Binding-site contacts:
Ligand atom CG2 contacts residue HIS54 of chain 1.D at 3.5 Å.
Ligand atom O2P contacts residue GLU36 of chain 1.D at 3.6 Å (salt-bridge).
Ligand atom OH contacts residue SER37 of chain 1.D at 3.5 Å (h-bond).
Ligand atom O3P contacts residue SER43 of chain 1.D at 2.5 Å (h-bond).
Ligand atom O2P contacts residue SER37 of chain 1.D at 3.0 Å (h-bond).
Ligand atom O2P contacts residue SER35 of chain 1.D at 3.4 Å (h-bond).
Ligand atom CB contacts residue PHE55 of chain 1.D at 3.6 Å (hydrophobic).
Ligand atom O1P contacts residue ARG14 of chain 1.D at 3.2 Å (salt-bridge).
Ligand atom CE2 contacts residue SER43 of chain 1.D at 3.2 Å.
Ligand atom CD2 contacts residue LYS56 of chain 1.D at 3.8 Å.
Ligand atom P contacts residue ARG33 of chain 1.D at 3.3 Å.
Ligand atom CG contacts residue LYS56 of chain 1.D at 3.5 Å.
Ligand atom CA contacts residue HIS54 of chain 1.D at 3.8 Å.
Ligand atom OH contacts residue SER35 of chain 1.D at 3.1 Å (h-bond).
Ligand atom C contacts residue ARG14 of chain 1.D at 3.7 Å.
Ligand atom CG contacts residue GLY68 of chain 1.D at 3.6 Å.
Ligand atom OH contacts residue SER43 of chain 1.D at 3.0 Å (h-bond).
Ligand atom CG2 contacts residue GLN53 of chain 1.D at 3.8 Å.
Ligand atom P contacts residue SER43 of chain 1.D at 3.3 Å.
Ligand atom P contacts residue SER35 of chain 1.D at 3.5 Å.
Ligand atom OD1 contacts residue PHE55 of chain 1.D at 3.5 Å.
Ligand atom P contacts residue SER37 of chain 1.D at 3.9 Å.
Ligand atom CZ contacts residue SER43 of chain 1.D at 3.5 Å.
Ligand atom O3P contacts residue GLU36 of chain 1.D at 3.6 Å (salt-bridge).
Ligand atom O3P contacts residue ARG33 of chain 1.D at 2.6 Å (salt-bridge).
Ligand atom ND2 contacts residue LYS56 of chain 1.D at 3.1 Å (salt-bridge).
Ligand atom N contacts residue HIS54 of chain 1.D at 2.8 Å (h-bond).
Ligand atom O3P contacts residue SER35 of chain 1.D at 3.4 Å.
Ligand atom ND2 contacts residue GLY68 of chain 1.D at 3.0 Å (h-bond).
Ligand atom CB contacts residue HIS54 of chain 1.D at 3.5 Å.
Ligand atom C contacts residue HIS54 of chain 1.D at 3.6 Å.
Ligand atom CB contacts residue GLY68 of chain 1.D at 3.3 Å.
Ligand atom CA contacts residue HIS54 of chain 1.D at 3.4 Å.
Ligand atom CB contacts residue HIS54 of chain 1.D at 3.7 Å.
Ligand atom CD2 contacts residue HIS54 of chain 1.D at 3.8 Å.
Ligand atom O contacts residue ARG14 of chain 1.D at 2.5 Å (salt-bridge).
Ligand atom N contacts residue ARG14 of chain 1.D at 3.3 Å (salt-bridge).
Ligand atom O1P contacts residue ARG33 of chain 1.D at 2.9 Å (salt-bridge).
Ligand atom OD1 contacts residue LYS56 of chain 1.D at 3.0 Å (salt-bridge).
Ligand atom CG1 contacts residue PHE55 of chain 1.D at 3.6 Å (hydrophobic).

Sequence of chain 1.D:
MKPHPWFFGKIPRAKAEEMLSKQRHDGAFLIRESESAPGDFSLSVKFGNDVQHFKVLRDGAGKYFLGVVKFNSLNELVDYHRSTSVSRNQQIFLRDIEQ

Sequence of chain 1.C:
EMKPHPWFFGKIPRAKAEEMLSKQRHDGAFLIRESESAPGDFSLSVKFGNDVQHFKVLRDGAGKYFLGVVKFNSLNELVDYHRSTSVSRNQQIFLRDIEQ

This protein binds this small molecule.
Small molecule (SMILES): CC(C)[C@H](NC(=O)[C@H](Cc1ccc(OP(=O)(O)O)cc1)NC(=O)[C@@H]([NH3+])CO)C(=O)N[C@@H](CC(N)=O)C(=O)N[C@H](C=O)C(C)C